Sequence of chain 39.E:
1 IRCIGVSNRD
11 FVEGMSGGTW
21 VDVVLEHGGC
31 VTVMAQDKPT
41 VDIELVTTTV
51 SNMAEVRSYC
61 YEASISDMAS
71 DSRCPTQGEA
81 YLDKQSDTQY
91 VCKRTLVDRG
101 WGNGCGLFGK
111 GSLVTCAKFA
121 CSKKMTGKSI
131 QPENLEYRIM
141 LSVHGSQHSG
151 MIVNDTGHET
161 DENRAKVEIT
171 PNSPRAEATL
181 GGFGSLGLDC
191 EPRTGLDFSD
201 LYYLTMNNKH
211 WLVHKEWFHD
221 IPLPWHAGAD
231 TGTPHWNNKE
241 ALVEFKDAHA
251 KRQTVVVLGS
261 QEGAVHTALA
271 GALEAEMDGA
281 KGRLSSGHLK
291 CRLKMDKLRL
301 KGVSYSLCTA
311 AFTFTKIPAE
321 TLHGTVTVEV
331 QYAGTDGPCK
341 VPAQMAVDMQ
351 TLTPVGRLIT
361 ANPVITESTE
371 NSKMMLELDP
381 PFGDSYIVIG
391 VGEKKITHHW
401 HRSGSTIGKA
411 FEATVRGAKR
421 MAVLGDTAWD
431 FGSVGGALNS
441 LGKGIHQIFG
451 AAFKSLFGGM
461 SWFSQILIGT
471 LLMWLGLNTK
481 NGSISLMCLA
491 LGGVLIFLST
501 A

The protein below binds the small molecule below.
Small molecule (SMILES): CC(=O)N[C@H]1[C@H](O[C@H]2[C@H](O)[C@@H](NC(C)=O)CO[C@@H]2CO)O[C@H](CO)[C@@H](O)[C@@H]1O

Binding-site contacts:
Ligand atom C1 contacts residue THR156 of chain 39.E at 3.6 Å.
Ligand atom C8 contacts residue THR156 of chain 39.E at 3.7 Å.
Ligand atom C2 contacts residue THR156 of chain 39.E at 3.9 Å.
Ligand atom O5 contacts residue MET151 of chain 39.E at 4.2 Å.
Ligand atom C2 contacts residue ASN154 of chain 39.E at 4.1 Å.
Ligand atom N2 contacts residue THR156 of chain 39.E at 3.2 Å.
Ligand atom C8 contacts residue ASN154 of chain 39.E at 4.5 Å.
Ligand atom O6 contacts residue MET151 of chain 39.E at 3.5 Å.
Ligand atom N2 contacts residue ASN154 of chain 39.E at 4.0 Å.
Ligand atom C3 contacts residue THR156 of chain 39.E at 4.4 Å.
Ligand atom O5 contacts residue ASN154 of chain 39.E at 3.8 Å.
Ligand atom C1 contacts residue ASN154 of chain 39.E at 3.1 Å.
Ligand atom C7 contacts residue THR156 of chain 39.E at 3.6 Å.
Ligand atom O7 contacts residue ASN154 of chain 39.E at 3.2 Å (h-bond).
Ligand atom C7 contacts residue ASN154 of chain 39.E at 3.7 Å.
Ligand atom O7 contacts residue THR156 of chain 39.E at 4.5 Å.